A protein and the small-molecule ligand that binds it are described below.
Small molecule (SMILES): CC(=O)N[C@@H]1[C@@H](O)[C@H](O)[C@@H](CO)O[C@H]1O

Binding-site contacts:
Ligand atom C7 contacts residue ASN717 of chain 1.B at 2.9 Å.
Ligand atom O5 contacts residue ASN717 of chain 1.B at 2.4 Å (h-bond).
Ligand atom C3 contacts residue ASN717 of chain 1.B at 3.8 Å.
Ligand atom O4 contacts residue NAG1 of chain 1.SA at 3.2 Å.
Ligand atom C2 contacts residue ASN717 of chain 1.B at 2.5 Å.
Ligand atom C2 contacts residue GLN1071 of chain 1.B at 4.3 Å.
Ligand atom C8 contacts residue ASN717 of chain 1.B at 3.5 Å.
Ligand atom C6 contacts residue THR719 of chain 1.B at 4.5 Å.
Ligand atom C5 contacts residue ASN717 of chain 1.B at 3.7 Å.
Ligand atom C1 contacts residue ASN717 of chain 1.B at 1.4 Å.
Ligand atom C4 contacts residue NAG1 of chain 1.SA at 4.1 Å.
Ligand atom O3 contacts residue NAG1 of chain 1.SA at 3.8 Å.
Ligand atom N2 contacts residue ASN717 of chain 1.B at 3.0 Å (h-bond).
Ligand atom O5 contacts residue THR719 of chain 1.B at 4.5 Å.
Ligand atom O5 contacts residue PHE718 of chain 1.B at 4.3 Å.
Ligand atom C4 contacts residue ASN717 of chain 1.B at 4.2 Å.
Ligand atom O7 contacts residue ASN717 of chain 1.B at 3.0 Å (h-bond).
Ligand atom O6 contacts residue NAG1 of chain 1.SA at 4.1 Å.

Sequence of chain 1.B:
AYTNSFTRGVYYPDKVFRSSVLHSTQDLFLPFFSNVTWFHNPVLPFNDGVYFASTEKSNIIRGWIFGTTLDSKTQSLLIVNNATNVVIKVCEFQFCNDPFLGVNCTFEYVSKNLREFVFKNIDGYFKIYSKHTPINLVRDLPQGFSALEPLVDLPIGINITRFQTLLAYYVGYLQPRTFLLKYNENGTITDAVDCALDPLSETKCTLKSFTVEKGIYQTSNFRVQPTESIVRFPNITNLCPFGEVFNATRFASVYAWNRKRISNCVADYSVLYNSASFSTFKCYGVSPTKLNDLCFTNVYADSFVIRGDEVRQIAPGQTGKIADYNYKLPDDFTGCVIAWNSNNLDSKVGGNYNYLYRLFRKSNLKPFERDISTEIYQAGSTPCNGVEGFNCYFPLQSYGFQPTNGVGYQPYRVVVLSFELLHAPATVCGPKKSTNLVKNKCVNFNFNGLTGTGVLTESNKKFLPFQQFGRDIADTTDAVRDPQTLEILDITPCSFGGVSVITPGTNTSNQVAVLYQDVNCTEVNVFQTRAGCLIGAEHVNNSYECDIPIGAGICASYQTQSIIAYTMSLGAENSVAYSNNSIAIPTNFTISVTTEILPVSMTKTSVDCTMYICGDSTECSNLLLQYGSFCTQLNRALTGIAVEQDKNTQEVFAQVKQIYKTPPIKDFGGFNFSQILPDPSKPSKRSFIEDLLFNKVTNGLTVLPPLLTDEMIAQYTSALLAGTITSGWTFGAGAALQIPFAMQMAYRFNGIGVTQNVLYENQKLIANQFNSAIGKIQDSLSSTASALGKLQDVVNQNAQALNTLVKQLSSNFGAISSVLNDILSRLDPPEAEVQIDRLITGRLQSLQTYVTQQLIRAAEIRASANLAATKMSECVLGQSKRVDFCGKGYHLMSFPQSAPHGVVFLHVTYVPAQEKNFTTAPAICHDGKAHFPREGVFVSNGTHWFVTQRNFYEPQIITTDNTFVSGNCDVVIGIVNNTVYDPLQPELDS